Sequence of chain 1.A:
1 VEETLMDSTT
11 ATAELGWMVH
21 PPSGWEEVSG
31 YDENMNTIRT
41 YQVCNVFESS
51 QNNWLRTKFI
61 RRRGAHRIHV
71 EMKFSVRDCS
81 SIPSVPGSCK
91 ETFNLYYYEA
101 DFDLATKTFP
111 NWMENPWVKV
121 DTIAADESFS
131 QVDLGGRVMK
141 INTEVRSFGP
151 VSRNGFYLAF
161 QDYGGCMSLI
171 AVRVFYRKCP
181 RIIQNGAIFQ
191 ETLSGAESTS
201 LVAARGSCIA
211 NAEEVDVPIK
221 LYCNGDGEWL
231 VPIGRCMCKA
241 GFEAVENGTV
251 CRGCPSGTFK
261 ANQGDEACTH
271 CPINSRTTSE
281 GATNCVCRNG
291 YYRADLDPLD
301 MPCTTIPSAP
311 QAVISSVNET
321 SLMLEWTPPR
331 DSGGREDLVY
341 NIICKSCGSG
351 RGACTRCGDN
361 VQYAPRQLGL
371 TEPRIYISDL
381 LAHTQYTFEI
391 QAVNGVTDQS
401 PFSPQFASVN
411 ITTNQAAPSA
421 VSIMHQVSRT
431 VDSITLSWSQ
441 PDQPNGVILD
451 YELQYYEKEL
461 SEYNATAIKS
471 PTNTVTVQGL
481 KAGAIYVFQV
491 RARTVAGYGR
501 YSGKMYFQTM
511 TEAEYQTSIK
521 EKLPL

A protein and the small-molecule ligand that binds it are described below.
Small molecule (SMILES): CC(=O)N[C@@H]1[C@@H](O)[C@H](O)[C@@H](CO)O[C@H]1O

Binding-site contacts:
Ligand atom O7 contacts residue ASN247 of chain 1.A at 3.3 Å (h-bond).
Ligand atom C5 contacts residue ASN247 of chain 1.A at 3.7 Å.
Ligand atom C7 contacts residue ASN247 of chain 1.A at 3.2 Å.
Ligand atom O5 contacts residue ASN247 of chain 1.A at 2.4 Å (h-bond).
Ligand atom C1 contacts residue ASN247 of chain 1.A at 1.4 Å.
Ligand atom C8 contacts residue ASN247 of chain 1.A at 4.4 Å.
Ligand atom C2 contacts residue ASN247 of chain 1.A at 2.4 Å.
Ligand atom C3 contacts residue ASN247 of chain 1.A at 3.8 Å.
Ligand atom N2 contacts residue ASN247 of chain 1.A at 2.9 Å (h-bond).
Ligand atom C4 contacts residue ASN247 of chain 1.A at 4.2 Å.